The small molecule below binds the protein below.
Small molecule (SMILES): CC(C)C[C@H](NC(=O)[C@@H]1CCCN1C(=O)[C@@H](N)CCC(=O)O)C(=O)N1CCC[C@H]1C(=O)N[C@@H](CCC(N)=O)C(=O)NCC(=O)N[C@@H](CCC(N)=O)C(=O)N[C@@H](C)C(=O)N[C@H](C(=O)N[C@@H](C)C(=O)N[C@@H](Cc1ccc(O)cc1)C(=O)O)[C@@H](C)O

Sequence of chain 1.A:
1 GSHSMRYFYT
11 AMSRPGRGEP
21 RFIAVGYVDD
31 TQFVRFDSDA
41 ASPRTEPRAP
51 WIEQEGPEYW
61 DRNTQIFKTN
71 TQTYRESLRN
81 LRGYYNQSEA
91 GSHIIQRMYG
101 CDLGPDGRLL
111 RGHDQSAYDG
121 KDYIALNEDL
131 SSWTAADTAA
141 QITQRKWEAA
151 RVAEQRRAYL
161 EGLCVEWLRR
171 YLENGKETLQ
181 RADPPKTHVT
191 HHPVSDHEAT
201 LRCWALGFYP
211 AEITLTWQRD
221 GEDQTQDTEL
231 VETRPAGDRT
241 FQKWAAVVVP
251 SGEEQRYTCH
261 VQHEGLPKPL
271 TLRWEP

Binding-site contacts:
Ligand atom OE2 contacts residue ARG62 of chain 1.A at 2.6 Å (salt-bridge).
Ligand atom OE1 contacts residue ARG62 of chain 1.A at 3.0 Å (salt-bridge).
Ligand atom O contacts residue ASN80 of chain 1.A at 2.9 Å (h-bond).
Ligand atom CA contacts residue SER77 of chain 1.A at 3.5 Å.
Ligand atom OH contacts residue SER116 of chain 1.A at 2.7 Å (h-bond).
Ligand atom CD1 contacts residue SER77 of chain 1.A at 3.3 Å.
Ligand atom CD contacts residue ARG62 of chain 1.A at 3.4 Å.
Ligand atom CD contacts residue ASN63 of chain 1.A at 3.0 Å.
Ligand atom O contacts residue TYR159 of chain 1.A at 2.5 Å (h-bond).
Ligand atom N contacts residue SER77 of chain 1.A at 2.9 Å (h-bond).
Ligand atom N contacts residue TYR7 of chain 1.A at 2.9 Å (h-bond).
Ligand atom CA contacts residue TYR99 of chain 1.A at 3.2 Å (hydrophobic).
Ligand atom NE2 contacts residue ILE66 of chain 1.A at 3.3 Å.
Ligand atom OXT contacts residue TYR84 of chain 1.A at 2.8 Å (h-bond).
Ligand atom O contacts residue LYS146 of chain 1.A at 2.8 Å (salt-bridge).
Ligand atom NE2 contacts residue GLN65 of chain 1.A at 2.8 Å (h-bond).
Ligand atom CD2 contacts residue ARG97 of chain 1.A at 3.1 Å.
Ligand atom CZ contacts residue SER116 of chain 1.A at 3.5 Å.
Ligand atom O contacts residue TRP147 of chain 1.A at 3.0 Å (h-bond).
Ligand atom CD contacts residue THR69 of chain 1.A at 3.4 Å.
Ligand atom CA contacts residue TYR7 of chain 1.A at 3.3 Å (hydrophobic).
Ligand atom OXT contacts residue THR143 of chain 1.A at 2.7 Å (h-bond).
Ligand atom OH contacts residue TYR74 of chain 1.A at 3.3 Å (h-bond).
Ligand atom NE2 contacts residue GLN155 of chain 1.A at 3.2 Å (h-bond).
Ligand atom CD1 contacts residue TYR159 of chain 1.A at 3.3 Å (hydrophobic).
Ligand atom N contacts residue TYR7 of chain 1.A at 3.4 Å (h-bond).
Ligand atom CA contacts residue TYR171 of chain 1.A at 3.5 Å (hydrophobic).
Ligand atom OH contacts residue ARG97 of chain 1.A at 3.4 Å.
Ligand atom CB contacts residue THR73 of chain 1.A at 3.4 Å.
Ligand atom N contacts residue TYR171 of chain 1.A at 2.7 Å (h-bond).
Ligand atom OE1 contacts residue ASN63 of chain 1.A at 3.2 Å (h-bond).
Ligand atom CB contacts residue TYR99 of chain 1.A at 3.2 Å (hydrophobic).
Ligand atom CG contacts residue ASN63 of chain 1.A at 3.5 Å.
Ligand atom CB contacts residue TRP167 of chain 1.A at 3.3 Å (hydrophobic).
Ligand atom O contacts residue TYR84 of chain 1.A at 3.3 Å (h-bond).
Ligand atom N contacts residue TYR99 of chain 1.A at 3.0 Å (h-bond).
Ligand atom C contacts residue TYR84 of chain 1.A at 3.5 Å (hydrophobic).
Ligand atom C contacts residue TYR7 of chain 1.A at 3.3 Å (hydrophobic).
Ligand atom NE2 contacts residue THR69 of chain 1.A at 2.5 Å (h-bond).
Ligand atom O contacts residue TYR159 of chain 1.A at 3.5 Å.